The small molecule below binds the protein below.
Small molecule (SMILES): Oc1cc(Cc2ccccn2)ccc1Oc1ccc(Cl)cc1Cl

Binding-site contacts:
Ligand atom C1 contacts residue TYR158 of chain 1.B at 3.4 Å (hydrophobic).
Ligand atom C1 contacts residue NAD1 of chain 1.G at 3.6 Å.
Ligand atom C3 contacts residue NAD1 of chain 1.G at 3.7 Å.
Ligand atom C16 contacts residue GLY96 of chain 1.B at 3.4 Å.
Ligand atom CL2 contacts residue GLY96 of chain 1.B at 3.4 Å.
Ligand atom C25 contacts residue ILE215 of chain 1.B at 3.7 Å (hydrophobic).
Ligand atom CL2 contacts residue NAD1 of chain 1.G at 3.2 Å.
Ligand atom O13 contacts residue NAD1 of chain 1.G at 3.3 Å (h-bond).
Ligand atom C6 contacts residue NAD1 of chain 1.G at 3.8 Å.
Ligand atom C27 contacts residue TYR158 of chain 1.B at 3.3 Å (hydrophobic).
Ligand atom C27 contacts residue PHE149 of chain 1.B at 3.8 Å (hydrophobic).
Ligand atom C7 contacts residue PHE149 of chain 1.B at 3.9 Å (hydrophobic).
Ligand atom C28 contacts residue PHE149 of chain 1.B at 3.3 Å (hydrophobic).
Ligand atom C26 contacts residue ILE215 of chain 1.B at 3.8 Å (hydrophobic).
Ligand atom C16 contacts residue ALA198 of chain 1.B at 3.7 Å (hydrophobic).
Ligand atom C19 contacts residue MET103 of chain 1.B at 3.8 Å (hydrophobic).
Ligand atom N24 contacts residue GLU219 of chain 1.B at 2.7 Å (salt-bridge).
Ligand atom C25 contacts residue GLU219 of chain 1.B at 3.1 Å.
Ligand atom CL1 contacts residue PHE97 of chain 1.B at 3.8 Å.
Ligand atom C22 contacts residue MET103 of chain 1.B at 3.5 Å (hydrophobic).
Ligand atom C15 contacts residue ALA198 of chain 1.B at 3.2 Å (hydrophobic).
Ligand atom C4 contacts residue NAD1 of chain 1.G at 3.2 Å.
Ligand atom O22 contacts residue MET161 of chain 1.B at 3.9 Å.
Ligand atom C14 contacts residue ALA198 of chain 1.B at 3.4 Å (hydrophobic).
Ligand atom O22 contacts residue NAD1 of chain 1.G at 2.7 Å (h-bond).
Ligand atom C6 contacts residue TYR158 of chain 1.B at 3.5 Å (hydrophobic).
Ligand atom C23 contacts residue GLU219 of chain 1.B at 3.9 Å.
Ligand atom C7 contacts residue NAD1 of chain 1.G at 3.2 Å.
Ligand atom C28 contacts residue TYR158 of chain 1.B at 3.4 Å (hydrophobic).
Ligand atom C2 contacts residue NAD1 of chain 1.G at 3.7 Å.
Ligand atom CL1 contacts residue MET98 of chain 1.B at 3.1 Å.
Ligand atom C26 contacts residue LEU218 of chain 1.B at 3.7 Å (hydrophobic).
Ligand atom C5 contacts residue NAD1 of chain 1.G at 3.2 Å.
Ligand atom C16 contacts residue PHE97 of chain 1.B at 3.9 Å (hydrophobic).
Ligand atom C15 contacts residue GLY96 of chain 1.B at 3.8 Å.
Ligand atom O13 contacts residue ALA198 of chain 1.B at 3.6 Å.
Ligand atom CL2 contacts residue ALA198 of chain 1.B at 3.5 Å.
Ligand atom O22 contacts residue TYR158 of chain 1.B at 2.5 Å (h-bond).
Ligand atom C23 contacts residue PHE149 of chain 1.B at 3.8 Å (hydrophobic).
Ligand atom O22 contacts residue LYS165 of chain 1.B at 3.8 Å.

Sequence of chain 1.B:
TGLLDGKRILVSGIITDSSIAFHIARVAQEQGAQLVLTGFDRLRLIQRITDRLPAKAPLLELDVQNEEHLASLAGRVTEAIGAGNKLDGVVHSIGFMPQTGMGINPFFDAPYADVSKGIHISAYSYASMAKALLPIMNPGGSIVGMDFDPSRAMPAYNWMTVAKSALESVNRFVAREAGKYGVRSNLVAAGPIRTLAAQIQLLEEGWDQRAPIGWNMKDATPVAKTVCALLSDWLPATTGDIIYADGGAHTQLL